Binding-site contacts:
Ligand atom C7 contacts residue ASN79 of chain 1.B at 4.2 Å.
Ligand atom N2 contacts residue ASN82 of chain 1.B at 2.9 Å (h-bond).
Ligand atom C5 contacts residue ASN82 of chain 1.B at 3.6 Å.
Ligand atom C8 contacts residue GLU72 of chain 1.B at 3.3 Å.
Ligand atom C2 contacts residue ASN82 of chain 1.B at 2.5 Å.
Ligand atom O7 contacts residue LYS75 of chain 1.B at 3.4 Å (salt-bridge).
Ligand atom C8 contacts residue LYS75 of chain 1.B at 3.6 Å.
Ligand atom C1 contacts residue ASN82 of chain 1.B at 1.4 Å.
Ligand atom C7 contacts residue LYS75 of chain 1.B at 4.0 Å.
Ligand atom C8 contacts residue ASN79 of chain 1.B at 3.6 Å.
Ligand atom C3 contacts residue ASN82 of chain 1.B at 3.8 Å.
Ligand atom C7 contacts residue ASN82 of chain 1.B at 4.0 Å.
Ligand atom C4 contacts residue ASN82 of chain 1.B at 4.2 Å.
Ligand atom O3 contacts residue GLU72 of chain 1.B at 4.2 Å.
Ligand atom N2 contacts residue GLU72 of chain 1.B at 4.3 Å.
Ligand atom O5 contacts residue ASN82 of chain 1.B at 2.4 Å (h-bond).
Ligand atom O7 contacts residue GLU72 of chain 1.B at 3.8 Å.
Ligand atom C8 contacts residue GLY78 of chain 1.B at 4.4 Å.
Ligand atom C7 contacts residue GLU72 of chain 1.B at 3.6 Å.

The small molecule below binds the protein below.
Small molecule (SMILES): CC(=O)N[C@@H]1[C@@H](O)[C@H](O)[C@@H](CO)O[C@H]1O

Sequence of chain 1.B:
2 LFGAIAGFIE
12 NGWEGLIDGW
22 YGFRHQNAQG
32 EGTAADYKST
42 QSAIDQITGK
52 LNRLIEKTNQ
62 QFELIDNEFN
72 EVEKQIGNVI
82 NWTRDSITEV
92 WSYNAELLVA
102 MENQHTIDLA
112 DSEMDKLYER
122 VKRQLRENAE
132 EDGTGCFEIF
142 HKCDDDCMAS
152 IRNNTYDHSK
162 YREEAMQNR